A small-molecule ligand and the protein it binds are described below.
Small molecule (SMILES): Cc1cn([C@H]2C[C@H](O[P](=O)(O)OC[C@H]3O[C@@H](n4cnc5c(N)ncnc54)C[C@@H]3O[P](=O)(O)OC[C@H]3O[C@@H](n4ccc(N)nc4=O)C[C@@H]3O)[C@@H](CO[P](=O)(O)O[C@H]3C[C@H](n4cnc5c(=O)nc(N)[nH]c54)O[C@@H]3CO[P](=O)(O)O[C@H]3C[C@H](n4cnc5c(N)ncnc54)O[C@@H]3CO[P](=O)(O)O[C@H]3C[C@H](n4ccc(N)nc4=O)O[C@@H]3CO)O2)c(=O)[nH]c1=O

Binding-site contacts:
Ligand atom O3' contacts residue CA1 of chain 1.M at 2.7 Å.
Ligand atom C4 contacts residue DCP1 of chain 1.L at 3.1 Å.
Ligand atom O3' contacts residue THR99 of chain 1.D at 3.7 Å.
Ligand atom O3' contacts residue ASP241 of chain 1.D at 3.1 Å (salt-bridge).
Ligand atom C5' contacts residue ASP241 of chain 1.D at 3.7 Å.
Ligand atom P contacts residue GLY96 of chain 1.D at 3.6 Å.
Ligand atom C3' contacts residue DCP1 of chain 1.L at 3.5 Å.
Ligand atom C5' contacts residue GLY96 of chain 1.D at 3.6 Å.
Ligand atom C5' contacts residue GLY94 of chain 1.D at 3.4 Å.
Ligand atom C2' contacts residue TYR256 of chain 1.D at 3.4 Å (hydrophobic).
Ligand atom OP2 contacts residue THR97 of chain 1.D at 3.5 Å (h-bond).
Ligand atom N4 contacts residue DCP1 of chain 1.L at 2.9 Å (h-bond).
Ligand atom O3' contacts residue PHE257 of chain 1.D at 3.4 Å.
Ligand atom C4' contacts residue LYS223 of chain 1.D at 3.7 Å.
Ligand atom P contacts residue TRP93 of chain 1.D at 3.6 Å.
Ligand atom C4' contacts residue GLY94 of chain 1.D at 3.4 Å.
Ligand atom OP1 contacts residue THR99 of chain 1.D at 2.6 Å (h-bond).
Ligand atom OP1 contacts residue LYS98 of chain 1.D at 3.6 Å.
Ligand atom O3' contacts residue ALA95 of chain 1.D at 3.7 Å.
Ligand atom O5' contacts residue GLY96 of chain 1.D at 3.3 Å (h-bond).
Ligand atom C6 contacts residue DCP1 of chain 1.L at 3.6 Å.
Ligand atom OP1 contacts residue ILE92 of chain 1.D at 3.6 Å.
Ligand atom O3' contacts residue GLY94 of chain 1.D at 3.3 Å.
Ligand atom OP1 contacts residue GLY96 of chain 1.D at 2.8 Å (h-bond).
Ligand atom C3' contacts residue CA1 of chain 1.M at 3.6 Å.
Ligand atom OP2 contacts residue LYS98 of chain 1.D at 3.2 Å (salt-bridge).
Ligand atom O3' contacts residue TRP93 of chain 1.D at 3.2 Å.
Ligand atom N3 contacts residue DCP1 of chain 1.L at 3.6 Å.
Ligand atom OP1 contacts residue GLY94 of chain 1.D at 2.8 Å (h-bond).
Ligand atom OP1 contacts residue ALA95 of chain 1.D at 3.4 Å (h-bond).
Ligand atom C1' contacts residue TYR256 of chain 1.D at 3.5 Å (hydrophobic).
Ligand atom C2' contacts residue DCP1 of chain 1.L at 3.3 Å.
Ligand atom OP1 contacts residue ARG239 of chain 1.D at 3.2 Å (salt-bridge).
Ligand atom O3' contacts residue DCP1 of chain 1.L at 3.3 Å (h-bond).
Ligand atom O5' contacts residue LYS98 of chain 1.D at 3.6 Å.
Ligand atom OP1 contacts residue THR97 of chain 1.D at 3.7 Å.
Ligand atom C4' contacts residue TRP93 of chain 1.D at 3.6 Å (hydrophobic).
Ligand atom C5 contacts residue DCP1 of chain 1.L at 3.4 Å.
Ligand atom O2 contacts residue TYR256 of chain 1.D at 2.8 Å (h-bond).
Ligand atom OP1 contacts residue TRP93 of chain 1.D at 2.8 Å (h-bond).

Sequence of chain 1.D:
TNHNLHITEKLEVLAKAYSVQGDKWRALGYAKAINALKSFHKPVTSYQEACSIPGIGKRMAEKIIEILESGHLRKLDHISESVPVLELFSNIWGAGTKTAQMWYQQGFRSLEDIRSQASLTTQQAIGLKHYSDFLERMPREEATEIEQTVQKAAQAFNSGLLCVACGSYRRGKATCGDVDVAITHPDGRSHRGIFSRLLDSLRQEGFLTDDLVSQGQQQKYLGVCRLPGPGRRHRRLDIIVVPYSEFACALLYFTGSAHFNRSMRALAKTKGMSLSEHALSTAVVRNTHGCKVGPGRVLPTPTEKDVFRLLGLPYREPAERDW